Sequence of chain 25.C:
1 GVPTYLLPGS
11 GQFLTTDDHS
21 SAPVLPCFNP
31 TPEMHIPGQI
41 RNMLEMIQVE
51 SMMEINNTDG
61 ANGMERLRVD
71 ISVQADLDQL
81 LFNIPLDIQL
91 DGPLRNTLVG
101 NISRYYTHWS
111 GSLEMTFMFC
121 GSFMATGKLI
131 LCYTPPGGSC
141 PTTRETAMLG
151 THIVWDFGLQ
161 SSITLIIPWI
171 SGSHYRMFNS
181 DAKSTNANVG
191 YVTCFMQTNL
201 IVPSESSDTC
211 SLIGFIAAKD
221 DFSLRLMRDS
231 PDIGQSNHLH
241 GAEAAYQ

Sequence of chain 21.C:
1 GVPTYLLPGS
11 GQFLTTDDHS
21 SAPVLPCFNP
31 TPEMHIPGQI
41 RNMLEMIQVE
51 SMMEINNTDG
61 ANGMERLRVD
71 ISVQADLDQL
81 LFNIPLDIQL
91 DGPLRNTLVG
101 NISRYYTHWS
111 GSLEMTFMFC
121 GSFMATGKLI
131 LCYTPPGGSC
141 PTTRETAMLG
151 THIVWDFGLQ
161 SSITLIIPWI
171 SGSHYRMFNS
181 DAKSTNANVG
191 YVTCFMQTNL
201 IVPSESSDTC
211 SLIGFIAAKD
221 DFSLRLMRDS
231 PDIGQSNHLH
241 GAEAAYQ

Sequence of chain 25.A:
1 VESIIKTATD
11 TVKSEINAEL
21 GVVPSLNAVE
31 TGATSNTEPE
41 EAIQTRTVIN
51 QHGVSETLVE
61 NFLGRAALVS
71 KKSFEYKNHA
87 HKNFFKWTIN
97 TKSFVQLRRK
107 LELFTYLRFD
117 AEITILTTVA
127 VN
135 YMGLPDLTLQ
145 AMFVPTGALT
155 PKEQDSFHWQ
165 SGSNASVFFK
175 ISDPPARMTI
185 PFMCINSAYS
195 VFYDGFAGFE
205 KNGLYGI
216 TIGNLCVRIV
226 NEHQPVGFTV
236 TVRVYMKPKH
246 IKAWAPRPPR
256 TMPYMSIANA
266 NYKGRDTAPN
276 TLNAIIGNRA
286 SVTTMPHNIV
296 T

Binding-site contacts:
Ligand atom C1C contacts residue TYR193 of chain 25.A at 3.9 Å (hydrophobic).
Ligand atom CM2 contacts residue ILE217 of chain 25.A at 3.4 Å (hydrophobic).
Ligand atom C3B contacts residue ILE184 of chain 25.A at 3.5 Å (hydrophobic).
Ligand atom C2B contacts residue ILE184 of chain 25.A at 3.8 Å (hydrophobic).
Ligand atom CM6 contacts residue ILE95 of chain 25.A at 3.9 Å (hydrophobic).
Ligand atom CM6 contacts residue TRP93 of chain 25.A at 3.7 Å (hydrophobic).
Ligand atom F2 contacts residue ALA169 of chain 25.A at 3.6 Å.
Ligand atom CM2 contacts residue ILE95 of chain 25.A at 4.0 Å (hydrophobic).
Ligand atom O1 contacts residue PHE115 of chain 25.A at 3.4 Å.
Ligand atom F1 contacts residue MET182 of chain 25.A at 3.2 Å.
Ligand atom N2 contacts residue PHE115 of chain 25.A at 3.7 Å.
Ligand atom O1 contacts residue THR97 of chain 25.A at 3.8 Å.
Ligand atom O1A contacts residue ILE121 of chain 25.A at 3.8 Å.
Ligand atom N2 contacts residue THR97 of chain 25.A at 3.8 Å.
Ligand atom F2 contacts residue PHE147 of chain 25.A at 3.8 Å.
Ligand atom C1B contacts residue ILE95 of chain 25.A at 3.6 Å (hydrophobic).
Ligand atom F2 contacts residue VAL171 of chain 25.A at 3.9 Å.
Ligand atom CM2 contacts residue PHE147 of chain 25.A at 3.8 Å (hydrophobic).
Ligand atom F3 contacts residue PHE147 of chain 25.A at 3.5 Å.
Ligand atom C6B contacts residue ILE119 of chain 25.A at 3.8 Å (hydrophobic).
Ligand atom C5B contacts residue ILE119 of chain 25.A at 3.9 Å (hydrophobic).
Ligand atom C2A contacts residue LEU220 of chain 25.A at 3.8 Å (hydrophobic).
Ligand atom F3 contacts residue VAL24 of chain 25.C at 3.3 Å.
Ligand atom O1B contacts residue ILE119 of chain 25.A at 3.9 Å.
Ligand atom C5 contacts residue TYR193 of chain 25.A at 4.0 Å (hydrophobic).
Ligand atom N1A contacts residue LEU220 of chain 25.A at 3.3 Å.
Ligand atom F2 contacts residue ALA145 of chain 25.A at 2.8 Å.
Ligand atom CM6 contacts residue ILE119 of chain 25.A at 4.0 Å (hydrophobic).
Ligand atom F1 contacts residue VAL171 of chain 25.A at 3.8 Å.
Ligand atom C3A contacts residue LEU220 of chain 25.A at 4.0 Å (hydrophobic).
Ligand atom N3A contacts residue PHE147 of chain 25.A at 3.9 Å.
Ligand atom C4 contacts residue ILE217 of chain 25.A at 4.0 Å (hydrophobic).
Ligand atom C2B contacts residue ILE95 of chain 25.A at 3.8 Å (hydrophobic).
Ligand atom O1A contacts residue LEU220 of chain 25.A at 3.4 Å.
Ligand atom CM2 contacts residue ILE184 of chain 25.A at 3.8 Å (hydrophobic).
Ligand atom N3A contacts residue ILE184 of chain 25.A at 3.9 Å.
Ligand atom C6B contacts residue ILE95 of chain 25.A at 4.0 Å (hydrophobic).
Ligand atom N1A contacts residue ILE119 of chain 25.A at 3.8 Å.
Ligand atom C4 contacts residue TYR193 of chain 25.A at 3.9 Å (hydrophobic).
Ligand atom F3 contacts residue ALA169 of chain 25.A at 3.7 Å.

A small-molecule ligand and the protein it binds are described below.
Small molecule (SMILES): Cc1cc(CCCOc2c(C)cc(-c3noc(C(F)(F)F)n3)cc2C)on1